The small molecule below binds the protein below.
Small molecule (SMILES): CC(=O)N[C@@H]1[C@@H](O)[C@H](O)[C@@H](CO)O[C@H]1O

Sequence of chain 1.I:
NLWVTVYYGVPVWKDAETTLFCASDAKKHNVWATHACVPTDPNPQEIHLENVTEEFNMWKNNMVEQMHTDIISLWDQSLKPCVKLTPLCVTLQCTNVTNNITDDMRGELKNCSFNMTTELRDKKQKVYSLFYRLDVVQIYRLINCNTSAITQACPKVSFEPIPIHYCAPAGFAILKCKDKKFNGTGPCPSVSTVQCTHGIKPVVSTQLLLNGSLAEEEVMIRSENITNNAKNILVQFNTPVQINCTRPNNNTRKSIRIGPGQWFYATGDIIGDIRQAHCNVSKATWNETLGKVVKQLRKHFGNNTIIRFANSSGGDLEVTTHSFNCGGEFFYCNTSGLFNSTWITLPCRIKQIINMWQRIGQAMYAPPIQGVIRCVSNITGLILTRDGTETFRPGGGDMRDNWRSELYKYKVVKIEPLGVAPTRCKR

Binding-site contacts:
Ligand atom C4 contacts residue ASN265 of chain 1.I at 4.2 Å.
Ligand atom C5 contacts residue ASN265 of chain 1.I at 3.7 Å.
Ligand atom O5 contacts residue ASN265 of chain 1.I at 2.4 Å (h-bond).
Ligand atom C7 contacts residue ASN301 of chain 1.I at 4.2 Å.
Ligand atom C1 contacts residue ASN265 of chain 1.I at 1.5 Å.
Ligand atom C8 contacts residue VAL302 of chain 1.I at 4.0 Å (hydrophobic).
Ligand atom C8 contacts residue ASN265 of chain 1.I at 3.8 Å.
Ligand atom C8 contacts residue ASN301 of chain 1.I at 3.2 Å.
Ligand atom C7 contacts residue ASN265 of chain 1.I at 3.5 Å.
Ligand atom N2 contacts residue ASN265 of chain 1.I at 2.9 Å (h-bond).
Ligand atom C8 contacts residue SER303 of chain 1.I at 3.7 Å.
Ligand atom C2 contacts residue ASN265 of chain 1.I at 2.5 Å.
Ligand atom C3 contacts residue GLN263 of chain 1.I at 4.5 Å.
Ligand atom O7 contacts residue ASN301 of chain 1.I at 4.0 Å.
Ligand atom C1 contacts residue GLN263 of chain 1.I at 4.5 Å.
Ligand atom C3 contacts residue ASN265 of chain 1.I at 3.8 Å.
Ligand atom O7 contacts residue ASN265 of chain 1.I at 3.9 Å.
Ligand atom C8 contacts residue GLN263 of chain 1.I at 3.7 Å.